Sequence of chain 1.B:
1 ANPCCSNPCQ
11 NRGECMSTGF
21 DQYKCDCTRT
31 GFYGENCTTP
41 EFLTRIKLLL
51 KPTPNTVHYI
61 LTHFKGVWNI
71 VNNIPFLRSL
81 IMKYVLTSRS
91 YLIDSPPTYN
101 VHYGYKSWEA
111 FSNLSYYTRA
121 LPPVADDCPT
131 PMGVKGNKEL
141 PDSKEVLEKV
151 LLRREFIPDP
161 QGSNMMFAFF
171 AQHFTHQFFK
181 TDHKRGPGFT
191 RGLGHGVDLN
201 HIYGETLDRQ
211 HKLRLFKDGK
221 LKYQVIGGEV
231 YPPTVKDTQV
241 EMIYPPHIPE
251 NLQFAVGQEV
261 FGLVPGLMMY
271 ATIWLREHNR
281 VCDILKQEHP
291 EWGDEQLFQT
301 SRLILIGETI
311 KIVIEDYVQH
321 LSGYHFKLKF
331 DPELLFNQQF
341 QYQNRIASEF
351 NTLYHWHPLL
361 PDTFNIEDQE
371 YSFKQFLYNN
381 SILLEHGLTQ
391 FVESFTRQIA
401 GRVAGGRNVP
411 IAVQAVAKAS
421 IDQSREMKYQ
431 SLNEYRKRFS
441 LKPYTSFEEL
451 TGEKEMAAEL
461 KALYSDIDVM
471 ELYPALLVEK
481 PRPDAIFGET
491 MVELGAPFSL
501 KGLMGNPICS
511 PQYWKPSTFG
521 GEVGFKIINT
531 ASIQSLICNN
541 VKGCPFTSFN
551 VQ

Binding-site contacts:
Ligand atom O7 contacts residue LEU207 of chain 1.A at 4.0 Å.
Ligand atom C7 contacts residue ASN113 of chain 1.B at 3.4 Å.
Ligand atom C4 contacts residue LEU207 of chain 1.A at 4.4 Å (hydrophobic).
Ligand atom C2 contacts residue ASN113 of chain 1.B at 2.3 Å.
Ligand atom C5 contacts residue PHE189 of chain 1.B at 4.1 Å (hydrophobic).
Ligand atom O4 contacts residue ARG185 of chain 1.B at 3.1 Å (salt-bridge).
Ligand atom O5 contacts residue ASN113 of chain 1.B at 2.4 Å (h-bond).
Ligand atom O6 contacts residue ASP208 of chain 1.A at 3.5 Å (salt-bridge).
Ligand atom O3 contacts residue ARG185 of chain 1.B at 4.4 Å.
Ligand atom C8 contacts residue ARG185 of chain 1.B at 3.7 Å.
Ligand atom C6 contacts residue ASP208 of chain 1.A at 3.9 Å.
Ligand atom C8 contacts residue ASN113 of chain 1.B at 4.2 Å.
Ligand atom C7 contacts residue ARG185 of chain 1.B at 3.9 Å.
Ligand atom C5 contacts residue TYR116 of chain 1.B at 4.3 Å (hydrophobic).
Ligand atom C6 contacts residue PHE189 of chain 1.B at 4.0 Å (hydrophobic).
Ligand atom C1 contacts residue ASN113 of chain 1.B at 1.5 Å.
Ligand atom O7 contacts residue ASN113 of chain 1.B at 3.8 Å.
Ligand atom N2 contacts residue ASN113 of chain 1.B at 2.7 Å (h-bond).
Ligand atom O5 contacts residue TYR116 of chain 1.B at 3.5 Å.
Ligand atom N2 contacts residue ARG185 of chain 1.B at 3.3 Å (salt-bridge).
Ligand atom O6 contacts residue TYR116 of chain 1.B at 3.7 Å.
Ligand atom C3 contacts residue ASN113 of chain 1.B at 3.7 Å.
Ligand atom C2 contacts residue ARG185 of chain 1.B at 4.0 Å.
Ligand atom C6 contacts residue TYR116 of chain 1.B at 3.7 Å (hydrophobic).
Ligand atom C1 contacts residue TYR116 of chain 1.B at 4.0 Å (hydrophobic).
Ligand atom C4 contacts residue ARG185 of chain 1.B at 3.9 Å.
Ligand atom C4 contacts residue ASN113 of chain 1.B at 4.2 Å.
Ligand atom C5 contacts residue ASN113 of chain 1.B at 3.6 Å.
Ligand atom C3 contacts residue ARG185 of chain 1.B at 3.8 Å.
Ligand atom C2 contacts residue GLU109 of chain 1.B at 4.2 Å.
Ligand atom O6 contacts residue LEU207 of chain 1.A at 3.9 Å.
Ligand atom O5 contacts residue LEU207 of chain 1.A at 4.2 Å.
Ligand atom O5 contacts residue PHE189 of chain 1.B at 4.3 Å.
Ligand atom O5 contacts residue GLU109 of chain 1.B at 3.7 Å.
Ligand atom C1 contacts residue GLU109 of chain 1.B at 3.9 Å.
Ligand atom C5 contacts residue ARG185 of chain 1.B at 4.2 Å.
Ligand atom C1 contacts residue ARG185 of chain 1.B at 4.1 Å.
Ligand atom C8 contacts residue PHE189 of chain 1.B at 4.4 Å (hydrophobic).

The protein below binds the small molecule below.
Small molecule (SMILES): CC(=O)N[C@H]1[C@H](O[C@H]2[C@H](O)[C@@H](NC(C)=O)CO[C@@H]2CO)O[C@H](CO)[C@@H](O[C@@H]2O[C@H](CO)[C@@H](O)[C@H](O)[C@H]2NC(C)=O)[C@@H]1O

Sequence of chain 1.A:
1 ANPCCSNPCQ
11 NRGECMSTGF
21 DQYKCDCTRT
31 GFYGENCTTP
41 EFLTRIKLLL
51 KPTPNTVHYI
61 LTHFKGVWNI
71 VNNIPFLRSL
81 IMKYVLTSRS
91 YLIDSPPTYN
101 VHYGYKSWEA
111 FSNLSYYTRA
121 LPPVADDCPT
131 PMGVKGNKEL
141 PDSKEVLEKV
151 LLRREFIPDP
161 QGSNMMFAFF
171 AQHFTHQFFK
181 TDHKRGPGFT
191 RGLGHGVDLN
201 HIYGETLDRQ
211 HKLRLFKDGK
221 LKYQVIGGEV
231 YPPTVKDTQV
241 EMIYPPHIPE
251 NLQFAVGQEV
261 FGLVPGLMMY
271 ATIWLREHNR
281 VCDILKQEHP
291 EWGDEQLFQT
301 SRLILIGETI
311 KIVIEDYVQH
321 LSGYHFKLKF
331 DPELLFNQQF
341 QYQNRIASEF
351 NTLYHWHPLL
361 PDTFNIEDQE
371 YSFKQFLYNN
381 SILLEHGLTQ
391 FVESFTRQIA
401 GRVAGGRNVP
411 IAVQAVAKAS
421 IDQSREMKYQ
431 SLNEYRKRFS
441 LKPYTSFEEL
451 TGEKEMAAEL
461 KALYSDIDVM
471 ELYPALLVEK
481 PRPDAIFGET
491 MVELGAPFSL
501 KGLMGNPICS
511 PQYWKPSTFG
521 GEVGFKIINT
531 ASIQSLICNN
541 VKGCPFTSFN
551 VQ